Sequence of chain 1.A:
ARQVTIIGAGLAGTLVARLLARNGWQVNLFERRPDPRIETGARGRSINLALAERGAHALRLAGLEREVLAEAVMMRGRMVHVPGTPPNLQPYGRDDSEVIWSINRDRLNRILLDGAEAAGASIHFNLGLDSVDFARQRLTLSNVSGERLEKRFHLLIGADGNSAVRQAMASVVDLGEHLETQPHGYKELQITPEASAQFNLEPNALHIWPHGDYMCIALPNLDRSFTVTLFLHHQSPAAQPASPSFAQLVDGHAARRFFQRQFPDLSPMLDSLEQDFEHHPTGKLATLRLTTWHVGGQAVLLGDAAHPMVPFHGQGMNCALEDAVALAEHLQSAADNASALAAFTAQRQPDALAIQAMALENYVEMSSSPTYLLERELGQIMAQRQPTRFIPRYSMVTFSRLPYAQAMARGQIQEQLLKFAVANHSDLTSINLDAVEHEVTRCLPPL

A protein and the small-molecule ligand that binds it are described below.
Small molecule (SMILES): Cc1ccc([C@@H](C)Oc2cc3onc(CCC(=O)O)c3cc2Cl)nn1

Binding-site contacts:
Ligand atom O contacts residue ILE224 of chain 1.A at 3.1 Å.
Ligand atom O1 contacts residue ALA56 of chain 1.A at 3.3 Å.
Ligand atom O2 contacts residue TYR98 of chain 1.A at 2.7 Å (h-bond).
Ligand atom C4 contacts residue GLY321 of chain 1.A at 3.5 Å.
Ligand atom C13 contacts residue FAD1 of chain 1.C at 3.5 Å.
Ligand atom C8 contacts residue TYR98 of chain 1.A at 3.5 Å (hydrophobic).
Ligand atom N1 contacts residue PRO318 of chain 1.A at 3.2 Å.
Ligand atom C9 contacts residue GLY321 of chain 1.A at 3.7 Å.
Ligand atom CL contacts residue ILE224 of chain 1.A at 3.8 Å.
Ligand atom O3 contacts residue ASN369 of chain 1.A at 3.2 Å (h-bond).
Ligand atom C15 contacts residue FAD1 of chain 1.C at 3.4 Å.
Ligand atom C16 contacts residue TYR193 of chain 1.A at 3.4 Å (hydrophobic).
Ligand atom N1 contacts residue FAD1 of chain 1.C at 3.3 Å.
Ligand atom C10 contacts residue PHE319 of chain 1.A at 3.6 Å (hydrophobic).
Ligand atom C1 contacts residue FAD1 of chain 1.C at 3.3 Å.
Ligand atom C16 contacts residue FAD1 of chain 1.C at 3.7 Å.
Ligand atom CL contacts residue PHE319 of chain 1.A at 3.7 Å.
Ligand atom O2 contacts residue ARG84 of chain 1.A at 2.8 Å (salt-bridge).
Ligand atom C12 contacts residue FAD1 of chain 1.C at 3.3 Å.
Ligand atom C11 contacts residue PRO318 of chain 1.A at 3.2 Å (hydrophobic).
Ligand atom C14 contacts residue FAD1 of chain 1.C at 3.7 Å.
Ligand atom C2 contacts residue PRO318 of chain 1.A at 3.5 Å (hydrophobic).
Ligand atom C2 contacts residue ILE224 of chain 1.A at 3.5 Å (hydrophobic).
Ligand atom N2 contacts residue FAD1 of chain 1.C at 3.0 Å.
Ligand atom CL contacts residue PHE238 of chain 1.A at 3.4 Å.
Ligand atom O3 contacts residue ARG84 of chain 1.A at 3.0 Å (salt-bridge).
Ligand atom O1 contacts residue GLY321 of chain 1.A at 3.4 Å.
Ligand atom C3 contacts residue FAD1 of chain 1.C at 3.3 Å.
Ligand atom C contacts residue FAD1 of chain 1.C at 3.7 Å.
Ligand atom C6 contacts residue PHE319 of chain 1.A at 3.8 Å (hydrophobic).
Ligand atom N2 contacts residue PRO318 of chain 1.A at 3.3 Å.
Ligand atom C8 contacts residue ARG84 of chain 1.A at 3.5 Å.
Ligand atom O3 contacts residue MET373 of chain 1.A at 3.6 Å.
Ligand atom C11 contacts residue ILE224 of chain 1.A at 3.7 Å (hydrophobic).
Ligand atom CL contacts residue PRO318 of chain 1.A at 3.5 Å.
Ligand atom C10 contacts residue PRO318 of chain 1.A at 3.6 Å (hydrophobic).
Ligand atom C7 contacts residue TYR98 of chain 1.A at 3.3 Å (hydrophobic).
Ligand atom C13 contacts residue THR236 of chain 1.A at 3.7 Å.
Ligand atom N contacts residue LEU213 of chain 1.A at 3.8 Å.
Ligand atom C contacts residue ILE224 of chain 1.A at 3.4 Å (hydrophobic).